The protein below binds the small molecule below.
Small molecule (SMILES): O=[N+]([O-])c1ccc(O[C@H]2O[C@H](CO)[C@@H](O)[C@H](O)[C@@H]2O)cc1

Sequence of chain 1.C:
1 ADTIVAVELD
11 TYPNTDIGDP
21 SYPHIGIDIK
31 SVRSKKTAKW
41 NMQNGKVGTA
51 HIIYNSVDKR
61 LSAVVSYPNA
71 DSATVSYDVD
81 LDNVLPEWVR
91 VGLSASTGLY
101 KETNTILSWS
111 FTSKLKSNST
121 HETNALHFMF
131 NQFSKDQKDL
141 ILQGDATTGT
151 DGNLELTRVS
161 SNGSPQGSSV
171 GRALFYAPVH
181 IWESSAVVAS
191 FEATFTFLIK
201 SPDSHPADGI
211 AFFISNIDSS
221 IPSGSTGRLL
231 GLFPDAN

Binding-site contacts:
Ligand atom N1 contacts residue TYR12 of chain 1.C at 3.7 Å.
Ligand atom C12 contacts residue LEU99 of chain 1.C at 3.7 Å (hydrophobic).
Ligand atom O6 contacts residue ALA207 of chain 1.C at 3.7 Å.
Ligand atom O5 contacts residue LEU99 of chain 1.C at 3.2 Å.
Ligand atom C1 contacts residue LEU99 of chain 1.C at 3.5 Å (hydrophobic).
Ligand atom C4 contacts residue ARG228 of chain 1.C at 3.6 Å.
Ligand atom O7 contacts residue TYR12 of chain 1.C at 3.2 Å (h-bond).
Ligand atom C6 contacts residue TYR100 of chain 1.C at 3.9 Å (hydrophobic).
Ligand atom O2 contacts residue LEU99 of chain 1.C at 3.3 Å (h-bond).
Ligand atom C8 contacts residue TYR12 of chain 1.C at 4.0 Å (hydrophobic).
Ligand atom O4 contacts residue GLY227 of chain 1.C at 3.9 Å.
Ligand atom O3 contacts residue ARG228 of chain 1.C at 3.0 Å (salt-bridge).
Ligand atom O6 contacts residue LEU99 of chain 1.C at 3.1 Å (h-bond).
Ligand atom O4 contacts residue ARG228 of chain 1.C at 3.0 Å (salt-bridge).
Ligand atom O3 contacts residue GLY227 of chain 1.C at 3.4 Å.
Ligand atom C5 contacts residue ASP208 of chain 1.C at 4.1 Å.
Ligand atom C11 contacts residue TYR12 of chain 1.C at 4.1 Å (hydrophobic).
Ligand atom C4 contacts residue GLY227 of chain 1.C at 3.9 Å.
Ligand atom C6 contacts residue ALA207 of chain 1.C at 3.9 Å (hydrophobic).
Ligand atom C6 contacts residue TYR12 of chain 1.C at 3.7 Å (hydrophobic).
Ligand atom C9 contacts residue TYR12 of chain 1.C at 3.5 Å (hydrophobic).
Ligand atom O4 contacts residue ASP208 of chain 1.C at 2.7 Å (salt-bridge).
Ligand atom C5 contacts residue ASN14 of chain 1.C at 4.2 Å.
Ligand atom O6 contacts residue ASP208 of chain 1.C at 3.2 Å (salt-bridge).
Ligand atom C10 contacts residue TYR12 of chain 1.C at 3.5 Å (hydrophobic).
Ligand atom O6 contacts residue TYR100 of chain 1.C at 3.0 Å (h-bond).
Ligand atom C6 contacts residue ASP208 of chain 1.C at 3.7 Å.
Ligand atom O2 contacts residue GLY98 of chain 1.C at 3.6 Å.
Ligand atom C11 contacts residue LEU99 of chain 1.C at 4.1 Å (hydrophobic).
Ligand atom C4 contacts residue ASP208 of chain 1.C at 3.4 Å.
Ligand atom O2 contacts residue GLY227 of chain 1.C at 4.2 Å.
Ligand atom C3 contacts residue ARG228 of chain 1.C at 3.8 Å.
Ligand atom C5 contacts residue TYR12 of chain 1.C at 4.0 Å (hydrophobic).
Ligand atom O4 contacts residue ASN14 of chain 1.C at 2.7 Å (h-bond).
Ligand atom C4 contacts residue ASN14 of chain 1.C at 3.8 Å.
Ligand atom O6 contacts residue GLY98 of chain 1.C at 3.6 Å.
Ligand atom C11 contacts residue TYR100 of chain 1.C at 4.0 Å (hydrophobic).
Ligand atom C3 contacts residue ASN14 of chain 1.C at 4.1 Å.
Ligand atom O7 contacts residue TYR100 of chain 1.C at 3.7 Å.
Ligand atom O4 contacts residue TYR12 of chain 1.C at 4.0 Å.